The protein below binds the small molecule below.
Small molecule (SMILES): Nc1ncnc2c1ncn2[C@@H]1O[C@H](CO[P](=O)(O)O[C@H]2[C@@H](O)[C@H](n3cnc4c(N)ncnc43)O[C@@H]2CO[P](=O)(O)O[C@H]2[C@@H](O)[C@H](n3cnc4c(N)ncnc43)O[C@@H]2COP(=O)(O)O)[C@@H](O)[C@H]1O

Binding-site contacts:
Ligand atom C2 contacts residue U1 of chain 7.C at 3.5 Å.
Ligand atom N1 contacts residue U3 of chain 7.C at 2.7 Å (h-bond).
Ligand atom N1 contacts residue U1 of chain 7.C at 2.8 Å (h-bond).
Ligand atom C2 contacts residue U3 of chain 7.C at 3.0 Å.
Ligand atom C2 contacts residue U2 of chain 7.C at 3.2 Å.
Ligand atom N6 contacts residue U1 of chain 7.C at 2.8 Å (h-bond).
Ligand atom C4 contacts residue U2 of chain 7.C at 4.3 Å.
Ligand atom N1 contacts residue U2 of chain 7.C at 3.5 Å (h-bond).
Ligand atom N3 contacts residue U2 of chain 7.C at 3.7 Å.
Ligand atom N3 contacts residue U3 of chain 7.C at 4.2 Å.
Ligand atom C6 contacts residue U1 of chain 7.C at 3.6 Å.
Ligand atom N6 contacts residue U2 of chain 7.C at 4.2 Å.
Ligand atom C6 contacts residue U3 of chain 7.C at 3.3 Å.
Ligand atom N6 contacts residue U3 of chain 7.C at 3.0 Å (h-bond).
Ligand atom C6 contacts residue U2 of chain 7.C at 4.1 Å.